Sequence of chain 1.C:
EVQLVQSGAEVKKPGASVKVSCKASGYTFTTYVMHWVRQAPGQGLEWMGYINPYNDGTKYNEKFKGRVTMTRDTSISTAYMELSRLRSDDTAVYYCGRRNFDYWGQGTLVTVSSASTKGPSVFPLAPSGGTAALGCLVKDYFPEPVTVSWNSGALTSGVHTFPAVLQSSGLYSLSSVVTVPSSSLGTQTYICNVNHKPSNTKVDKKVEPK

Binding-site contacts:
Ligand atom O contacts residue LEU31 of chain 1.D at 3.7 Å.
Ligand atom CD1 contacts residue TYR102 of chain 1.D at 3.3 Å (hydrophobic).
Ligand atom CG contacts residue ARG100 of chain 1.C at 3.6 Å.
Ligand atom OD1 contacts residue TYR102 of chain 1.D at 2.7 Å (h-bond).
Ligand atom OD1 contacts residue TYR98 of chain 1.D at 3.6 Å.
Ligand atom CG contacts residue TYR102 of chain 1.D at 3.5 Å (hydrophobic).
Ligand atom N contacts residue TYR38 of chain 1.D at 3.6 Å.
Ligand atom C contacts residue SER97 of chain 1.D at 3.7 Å.
Ligand atom CE2 contacts residue TYR33 of chain 1.C at 3.7 Å (hydrophobic).
Ligand atom CA contacts residue TYR38 of chain 1.D at 3.7 Å (hydrophobic).
Ligand atom OD1 contacts residue ARG100 of chain 1.C at 3.5 Å (salt-bridge).
Ligand atom OD2 contacts residue SER99 of chain 1.D at 3.5 Å.
Ligand atom CA contacts residue TYR98 of chain 1.D at 3.0 Å (hydrophobic).
Ligand atom OH contacts residue VAL34 of chain 1.C at 2.9 Å (h-bond).
Ligand atom OD2 contacts residue LYS60 of chain 1.C at 2.9 Å (salt-bridge).
Ligand atom CE1 contacts residue ARG100 of chain 1.C at 3.4 Å.
Ligand atom C contacts residue TYR98 of chain 1.D at 3.2 Å (hydrophobic).
Ligand atom O contacts residue TYR38 of chain 1.D at 3.5 Å.
Ligand atom N contacts residue TYR98 of chain 1.D at 3.0 Å (h-bond).
Ligand atom C contacts residue TYR38 of chain 1.D at 3.3 Å (hydrophobic).
Ligand atom OD2 contacts residue ARG100 of chain 1.C at 3.0 Å (salt-bridge).
Ligand atom OD2 contacts residue TYR33 of chain 1.C at 3.7 Å.
Ligand atom O contacts residue ASN101 of chain 1.C at 3.3 Å.
Ligand atom CA contacts residue SER97 of chain 1.D at 3.5 Å.
Ligand atom CD1 contacts residue ARG100 of chain 1.C at 3.5 Å.
Ligand atom N contacts residue TYR38 of chain 1.D at 3.3 Å.
Ligand atom C contacts residue TYR38 of chain 1.D at 3.5 Å (hydrophobic).
Ligand atom CA contacts residue TRP56 of chain 1.D at 3.6 Å (hydrophobic).
Ligand atom OD2 contacts residue TYR102 of chain 1.D at 3.5 Å (h-bond).
Ligand atom CG contacts residue ARG100 of chain 1.C at 3.7 Å.
Ligand atom O contacts residue TYR38 of chain 1.D at 2.7 Å (h-bond).
Ligand atom OH contacts residue TYR33 of chain 1.C at 3.5 Å.
Ligand atom CG contacts residue LYS60 of chain 1.C at 3.4 Å.
Ligand atom CD1 contacts residue HIS36 of chain 1.C at 3.7 Å.
Ligand atom OD2 contacts residue ALA100 of chain 1.D at 3.0 Å (h-bond).
Ligand atom CD1 contacts residue ASN101 of chain 1.C at 3.7 Å.
Ligand atom O contacts residue TRP56 of chain 1.D at 3.6 Å.
Ligand atom N contacts residue SER97 of chain 1.D at 3.0 Å (h-bond).
Ligand atom N contacts residue TYR98 of chain 1.D at 3.1 Å (h-bond).
Ligand atom CG contacts residue TYR98 of chain 1.D at 3.7 Å (hydrophobic).

The small molecule below binds the protein below.
Small molecule (SMILES): CC(C)C[C@@H]1NC(=O)[C@H](Cc2ccc(O)cc2)NC(=O)[C@@H](NC(=O)[C@@H](N)CC(=O)O)CSSC[C@@H](C(=O)N[C@H](C=O)CC(N)=O)NC(=O)[C@H](CC(C)C)NC(=O)[C@H](CC(=O)O)NC(=O)CNC1=O

Sequence of chain 1.D:
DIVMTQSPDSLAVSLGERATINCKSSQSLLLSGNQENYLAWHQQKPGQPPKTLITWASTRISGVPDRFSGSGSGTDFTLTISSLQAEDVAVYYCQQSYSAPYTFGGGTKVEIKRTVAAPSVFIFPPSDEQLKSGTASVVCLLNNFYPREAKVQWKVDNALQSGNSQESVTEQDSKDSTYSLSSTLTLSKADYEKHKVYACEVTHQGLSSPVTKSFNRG